A protein and the small-molecule ligand that binds it are described below.
Small molecule (SMILES): Nc1ncnc2c1ncn2[C@@H]1O[C@H](COP(=O)(O)OP(=O)(O)OP(O)(O)=S)[C@@H](O)[C@H]1O

Binding-site contacts:
Ligand atom O2' contacts residue THR688 of chain 1.E at 3.0 Å (h-bond).
Ligand atom C2 contacts residue ASP478 of chain 1.E at 3.7 Å.
Ligand atom O3A contacts residue GLY523 of chain 1.E at 3.1 Å (h-bond).
Ligand atom O2B contacts residue PRO520 of chain 1.E at 3.5 Å.
Ligand atom O1B contacts residue MG1 of chain 1.U at 3.4 Å.
Ligand atom S1G contacts residue ARG766 of chain 1.D at 2.9 Å (salt-bridge).
Ligand atom C4 contacts residue LEU526 of chain 1.E at 3.6 Å (hydrophobic).
Ligand atom O3B contacts residue MG1 of chain 1.U at 2.5 Å.
Ligand atom PB contacts residue MG1 of chain 1.U at 3.5 Å.
Ligand atom N7 contacts residue CYS522 of chain 1.E at 3.6 Å.
Ligand atom N1 contacts residue ILE479 of chain 1.E at 3.4 Å.
Ligand atom O2A contacts residue LYS524 of chain 1.E at 3.6 Å (salt-bridge).
Ligand atom O4' contacts residue ALA685 of chain 1.E at 3.5 Å.
Ligand atom O2B contacts residue CYS522 of chain 1.E at 3.3 Å (h-bond).
Ligand atom O3A contacts residue LYS524 of chain 1.E at 3.5 Å (salt-bridge).
Ligand atom N3 contacts residue LEU526 of chain 1.E at 3.5 Å.
Ligand atom O2A contacts residue LEU526 of chain 1.E at 3.2 Å.
Ligand atom O2A contacts residue THR525 of chain 1.E at 3.5 Å (h-bond).
Ligand atom O2G contacts residue GLY521 of chain 1.E at 2.8 Å.
Ligand atom PG contacts residue MG1 of chain 1.U at 3.5 Å.
Ligand atom N9 contacts residue GLY684 of chain 1.E at 3.7 Å.
Ligand atom O1B contacts residue THR525 of chain 1.E at 3.1 Å (h-bond).
Ligand atom O2A contacts residue GLY523 of chain 1.E at 3.0 Å.
Ligand atom C8 contacts residue GLY521 of chain 1.E at 3.2 Å.
Ligand atom O1B contacts residue LYS524 of chain 1.E at 3.2 Å.
Ligand atom S1G contacts residue ASN624 of chain 1.E at 2.8 Å (h-bond).
Ligand atom N1 contacts residue GLY480 of chain 1.E at 3.2 Å (h-bond).
Ligand atom O3G contacts residue ARG635 of chain 1.D at 3.0 Å.
Ligand atom S1G contacts residue GLY521 of chain 1.E at 3.6 Å.
Ligand atom PG contacts residue ARG766 of chain 1.D at 3.7 Å.
Ligand atom O1A contacts residue THR525 of chain 1.E at 2.8 Å (h-bond).
Ligand atom O2B contacts residue LYS524 of chain 1.E at 3.5 Å (salt-bridge).
Ligand atom N6 contacts residue GLY480 of chain 1.E at 3.0 Å (h-bond).
Ligand atom C8 contacts residue ALA685 of chain 1.E at 3.5 Å (hydrophobic).
Ligand atom N7 contacts residue GLY523 of chain 1.E at 3.5 Å (h-bond).
Ligand atom O1A contacts residue MG1 of chain 1.U at 2.6 Å.
Ligand atom O3G contacts residue ARG766 of chain 1.D at 3.5 Å (salt-bridge).
Ligand atom O2B contacts residue GLY521 of chain 1.E at 2.4 Å (h-bond).
Ligand atom C8 contacts residue GLY684 of chain 1.E at 3.4 Å.
Ligand atom O3G contacts residue MG1 of chain 1.U at 3.4 Å.

Sequence of chain 1.E:
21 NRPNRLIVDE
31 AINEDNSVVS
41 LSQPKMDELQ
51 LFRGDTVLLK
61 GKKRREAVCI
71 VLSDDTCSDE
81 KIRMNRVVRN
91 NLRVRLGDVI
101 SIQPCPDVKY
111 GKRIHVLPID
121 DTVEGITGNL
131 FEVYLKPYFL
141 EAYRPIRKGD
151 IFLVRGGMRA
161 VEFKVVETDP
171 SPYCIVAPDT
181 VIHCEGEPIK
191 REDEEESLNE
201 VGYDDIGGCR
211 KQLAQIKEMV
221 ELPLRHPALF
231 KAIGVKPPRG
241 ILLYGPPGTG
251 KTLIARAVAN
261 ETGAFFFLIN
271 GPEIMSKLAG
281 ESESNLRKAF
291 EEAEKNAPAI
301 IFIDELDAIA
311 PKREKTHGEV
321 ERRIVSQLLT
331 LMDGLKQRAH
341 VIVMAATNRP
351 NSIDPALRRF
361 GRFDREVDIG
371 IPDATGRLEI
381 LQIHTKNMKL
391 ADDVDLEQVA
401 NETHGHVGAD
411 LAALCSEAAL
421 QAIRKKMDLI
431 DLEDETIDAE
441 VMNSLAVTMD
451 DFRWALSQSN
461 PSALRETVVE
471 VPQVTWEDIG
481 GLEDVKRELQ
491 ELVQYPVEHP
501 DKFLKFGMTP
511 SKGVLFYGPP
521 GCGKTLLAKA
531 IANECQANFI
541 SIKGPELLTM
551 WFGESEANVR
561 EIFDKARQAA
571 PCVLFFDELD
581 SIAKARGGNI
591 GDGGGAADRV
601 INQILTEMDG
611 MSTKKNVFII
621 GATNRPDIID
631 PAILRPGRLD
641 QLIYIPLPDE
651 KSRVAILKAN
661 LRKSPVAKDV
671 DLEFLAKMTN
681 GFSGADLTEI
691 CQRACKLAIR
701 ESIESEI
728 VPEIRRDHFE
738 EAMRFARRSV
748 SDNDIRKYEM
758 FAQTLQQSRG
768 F

Sequence of chain 1.D:
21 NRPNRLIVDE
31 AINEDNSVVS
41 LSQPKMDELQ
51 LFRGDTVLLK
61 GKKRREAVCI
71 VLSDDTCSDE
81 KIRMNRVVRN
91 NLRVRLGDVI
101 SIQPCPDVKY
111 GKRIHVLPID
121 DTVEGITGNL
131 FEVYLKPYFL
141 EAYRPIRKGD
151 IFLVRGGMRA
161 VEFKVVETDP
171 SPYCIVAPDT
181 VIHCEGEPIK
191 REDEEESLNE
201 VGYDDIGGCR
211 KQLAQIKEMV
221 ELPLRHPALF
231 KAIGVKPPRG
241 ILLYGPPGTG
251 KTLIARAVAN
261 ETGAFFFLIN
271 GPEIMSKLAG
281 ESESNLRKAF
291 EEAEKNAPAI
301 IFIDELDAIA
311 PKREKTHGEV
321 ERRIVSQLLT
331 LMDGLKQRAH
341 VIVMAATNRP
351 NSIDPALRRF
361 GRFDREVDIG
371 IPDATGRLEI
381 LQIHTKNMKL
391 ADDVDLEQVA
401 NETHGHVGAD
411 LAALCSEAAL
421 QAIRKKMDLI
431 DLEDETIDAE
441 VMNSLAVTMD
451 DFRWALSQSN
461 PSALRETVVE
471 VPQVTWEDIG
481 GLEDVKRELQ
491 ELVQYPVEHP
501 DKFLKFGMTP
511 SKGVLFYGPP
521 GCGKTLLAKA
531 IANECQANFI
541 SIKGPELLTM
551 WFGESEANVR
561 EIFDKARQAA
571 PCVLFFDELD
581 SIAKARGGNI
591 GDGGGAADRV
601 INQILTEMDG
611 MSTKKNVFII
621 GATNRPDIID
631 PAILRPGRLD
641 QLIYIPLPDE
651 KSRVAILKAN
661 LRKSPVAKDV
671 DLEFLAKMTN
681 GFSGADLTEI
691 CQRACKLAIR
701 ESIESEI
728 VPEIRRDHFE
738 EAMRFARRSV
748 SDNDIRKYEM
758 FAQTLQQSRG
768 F